Binding-site contacts:
Ligand atom O2' contacts residue GLU33 of chain 1.A at 3.2 Å (salt-bridge).
Ligand atom N3B contacts residue MG1 of chain 1.B at 3.5 Å.
Ligand atom O2A contacts residue GLN35 of chain 1.A at 3.4 Å.
Ligand atom N1 contacts residue ASP122 of chain 1.A at 2.8 Å (salt-bridge).
Ligand atom O2G contacts residue THR38 of chain 1.A at 2.8 Å (h-bond).
Ligand atom O2' contacts residue PHE31 of chain 1.A at 3.1 Å.
Ligand atom O3G contacts residue GLY64 of chain 1.A at 2.8 Å (h-bond).
Ligand atom O3G contacts residue SER15 of chain 1.A at 3.5 Å.
Ligand atom PB contacts residue MG1 of chain 1.B at 3.2 Å.
Ligand atom O1B contacts residue LYS19 of chain 1.A at 2.8 Å (salt-bridge).
Ligand atom O1B contacts residue ARG16 of chain 1.A at 3.6 Å (salt-bridge).
Ligand atom O2B contacts residue MG1 of chain 1.B at 2.0 Å.
Ligand atom N1 contacts residue LYS151 of chain 1.A at 3.5 Å.
Ligand atom O6 contacts residue ASP122 of chain 1.A at 3.5 Å (salt-bridge).
Ligand atom N3B contacts residue ARG16 of chain 1.A at 2.9 Å (salt-bridge).
Ligand atom O6 contacts residue ALA150 of chain 1.A at 2.9 Å (h-bond).
Ligand atom O1B contacts residue VAL17 of chain 1.A at 3.4 Å (h-bond).
Ligand atom PB contacts residue LYS19 of chain 1.A at 3.6 Å.
Ligand atom O1A contacts residue SER21 of chain 1.A at 2.8 Å (h-bond).
Ligand atom N7 contacts residue ASN119 of chain 1.A at 3.1 Å (h-bond).
Ligand atom PG contacts residue MG1 of chain 1.B at 3.2 Å.
Ligand atom O6 contacts residue LYS151 of chain 1.A at 3.4 Å (salt-bridge).
Ligand atom O2' contacts residue HIS32 of chain 1.A at 2.8 Å (h-bond).
Ligand atom O3' contacts residue GLU33 of chain 1.A at 2.8 Å (salt-bridge).
Ligand atom O2B contacts residue SER20 of chain 1.A at 3.0 Å (h-bond).
Ligand atom O6 contacts residue SER149 of chain 1.A at 3.4 Å.
Ligand atom O6 contacts residue ASN119 of chain 1.A at 3.5 Å (h-bond).
Ligand atom O1G contacts residue SER15 of chain 1.A at 2.7 Å (h-bond).
Ligand atom O1B contacts residue GLY18 of chain 1.A at 3.0 Å (h-bond).
Ligand atom O3G contacts residue LYS19 of chain 1.A at 2.6 Å (salt-bridge).
Ligand atom O2G contacts residue MG1 of chain 1.B at 2.0 Å.
Ligand atom O1A contacts residue GLY18 of chain 1.A at 3.4 Å.
Ligand atom O1A contacts residue SER20 of chain 1.A at 3.4 Å (h-bond).
Ligand atom O4' contacts residue LYS120 of chain 1.A at 3.2 Å (salt-bridge).
Ligand atom O3A contacts residue GLY18 of chain 1.A at 3.2 Å (h-bond).
Ligand atom N2 contacts residue ASP122 of chain 1.A at 2.9 Å (salt-bridge).
Ligand atom O6 contacts residue LYS120 of chain 1.A at 3.3 Å.
Ligand atom C8 contacts residue SER21 of chain 1.A at 3.2 Å.
Ligand atom O1G contacts residue SER37 of chain 1.A at 3.1 Å (h-bond).
Ligand atom C6 contacts residue LYS120 of chain 1.A at 3.6 Å.

This small molecule binds to this protein.
Small molecule (SMILES): Nc1nc2c(ncn2[C@@H]2O[C@H](CO[P](=O)(O)O[P](=O)(O)NP(=O)(O)O)[C@@H](O)[C@H]2O)c(=O)[nH]1

Sequence of chain 1.A:
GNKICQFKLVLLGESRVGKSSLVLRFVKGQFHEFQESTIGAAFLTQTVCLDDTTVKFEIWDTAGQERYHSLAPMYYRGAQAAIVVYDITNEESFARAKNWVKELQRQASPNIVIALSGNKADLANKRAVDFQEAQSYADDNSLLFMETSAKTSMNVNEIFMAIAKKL